Binding-site contacts:
Ligand atom O1 contacts residue LQJ1 of chain 1.F at 2.8 Å (h-bond).
Ligand atom C17 contacts residue ILE54 of chain 1.A at 3.4 Å (hydrophobic).
Ligand atom N5 contacts residue TYR21 of chain 1.B at 2.9 Å (h-bond).
Ligand atom C19 contacts residue LEU136 of chain 1.A at 3.5 Å (hydrophobic).
Ligand atom C5 contacts residue PHE170 of chain 1.B at 3.6 Å (hydrophobic).
Ligand atom P2 contacts residue TRP16 of chain 1.A at 3.6 Å.
Ligand atom C5 contacts residue TYR21 of chain 1.B at 3.4 Å (hydrophobic).
Ligand atom C4 contacts residue TYR21 of chain 1.B at 3.7 Å (hydrophobic).
Ligand atom C18 contacts residue PHE96 of chain 1.A at 3.3 Å (hydrophobic).
Ligand atom C1 contacts residue LQJ1 of chain 1.F at 3.4 Å.
Ligand atom C6 contacts residue PHE170 of chain 1.B at 3.6 Å (hydrophobic).
Ligand atom C20 contacts residue LEU136 of chain 1.A at 3.5 Å (hydrophobic).
Ligand atom O10 contacts residue TRP16 of chain 1.A at 3.5 Å (h-bond).
Ligand atom N4 contacts residue TRP16 of chain 1.B at 3.7 Å.
Ligand atom N10 contacts residue PHE96 of chain 1.A at 2.9 Å.
Ligand atom N5 contacts residue PRO31 of chain 1.B at 3.4 Å (h-bond).
Ligand atom N9 contacts residue ILE54 of chain 1.A at 3.1 Å.
Ligand atom N2 contacts residue HIS134 of chain 1.B at 3.5 Å.
Ligand atom N1 contacts residue PHE170 of chain 1.B at 3.7 Å.
Ligand atom C7 contacts residue PHE170 of chain 1.B at 3.6 Å (hydrophobic).
Ligand atom O11 contacts residue LQJ1 of chain 1.F at 3.5 Å.
Ligand atom O9 contacts residue LQJ1 of chain 1.F at 3.4 Å.
Ligand atom N8 contacts residue LEU136 of chain 1.A at 3.3 Å.
Ligand atom C8 contacts residue TYR21 of chain 1.B at 3.6 Å (hydrophobic).
Ligand atom N9 contacts residue THR53 of chain 1.A at 2.8 Å (h-bond).
Ligand atom N10 contacts residue THR53 of chain 1.A at 3.3 Å (h-bond).
Ligand atom C17 contacts residue THR53 of chain 1.A at 3.4 Å.
Ligand atom O8 contacts residue ASP12 of chain 1.A at 3.5 Å (salt-bridge).
Ligand atom N5 contacts residue THR19 of chain 1.B at 3.7 Å.
Ligand atom O11 contacts residue TRP16 of chain 1.A at 3.0 Å (h-bond).
Ligand atom O2 contacts residue THR133 of chain 1.B at 3.1 Å (h-bond).
Ligand atom N2 contacts residue TYR21 of chain 1.B at 2.6 Å (h-bond).
Ligand atom C17 contacts residue LEU136 of chain 1.A at 3.7 Å (hydrophobic).
Ligand atom N4 contacts residue LYS17 of chain 1.B at 3.3 Å (salt-bridge).
Ligand atom C14 contacts residue ARG15 of chain 1.A at 3.3 Å.
Ligand atom O10 contacts residue HIS134 of chain 1.A at 3.0 Å (h-bond).
Ligand atom C2 contacts residue THR133 of chain 1.B at 3.7 Å.
Ligand atom O3 contacts residue PHE170 of chain 1.B at 3.4 Å (h-bond).
Ligand atom O10 contacts residue GLY11 of chain 1.A at 3.5 Å.
Ligand atom N5 contacts residue LYS17 of chain 1.B at 3.0 Å (salt-bridge).

Sequence of chain 1.A:
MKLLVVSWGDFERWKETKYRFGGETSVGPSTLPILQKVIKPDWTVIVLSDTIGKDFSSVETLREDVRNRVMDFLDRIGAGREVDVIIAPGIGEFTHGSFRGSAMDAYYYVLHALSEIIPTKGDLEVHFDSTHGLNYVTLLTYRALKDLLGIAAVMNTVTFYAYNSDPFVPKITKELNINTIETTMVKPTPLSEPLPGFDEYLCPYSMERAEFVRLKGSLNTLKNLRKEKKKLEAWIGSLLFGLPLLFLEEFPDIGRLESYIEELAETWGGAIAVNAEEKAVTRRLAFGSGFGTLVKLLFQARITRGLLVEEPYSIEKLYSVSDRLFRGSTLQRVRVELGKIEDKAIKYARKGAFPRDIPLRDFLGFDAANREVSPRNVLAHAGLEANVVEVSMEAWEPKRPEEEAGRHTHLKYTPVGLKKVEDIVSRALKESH

The small molecule below binds the protein below.
Small molecule (SMILES): Nc1ncnc2c1ncn2[C@@H]1O[C@H](CO)[C@@H](OP(=O)(O)OC[C@@H]2O[C@H](n3cnc4c(N)ncnc43)[C@H]3OP(=O)(O)O[C@H]32)[C@H]1O

Sequence of chain 1.B:
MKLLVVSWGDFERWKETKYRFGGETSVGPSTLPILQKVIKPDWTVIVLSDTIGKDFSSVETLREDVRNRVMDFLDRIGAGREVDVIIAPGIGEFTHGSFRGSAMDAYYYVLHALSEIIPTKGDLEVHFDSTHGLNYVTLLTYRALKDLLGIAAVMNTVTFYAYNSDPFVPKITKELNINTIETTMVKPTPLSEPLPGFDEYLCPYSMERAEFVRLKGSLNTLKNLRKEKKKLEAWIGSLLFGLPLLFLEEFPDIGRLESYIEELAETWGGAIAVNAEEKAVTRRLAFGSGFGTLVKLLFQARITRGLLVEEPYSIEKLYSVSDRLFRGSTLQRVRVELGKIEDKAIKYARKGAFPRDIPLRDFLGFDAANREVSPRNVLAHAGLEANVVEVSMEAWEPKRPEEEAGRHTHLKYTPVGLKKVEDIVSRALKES